Sequence of chain 1.M:
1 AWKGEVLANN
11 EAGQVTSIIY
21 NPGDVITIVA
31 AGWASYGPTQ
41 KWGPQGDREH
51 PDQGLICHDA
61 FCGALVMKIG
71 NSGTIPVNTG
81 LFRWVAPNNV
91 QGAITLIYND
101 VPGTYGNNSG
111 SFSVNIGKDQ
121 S

A small-molecule ligand and the protein it binds are described below.
Small molecule (SMILES): OC[C@H]1O[C@H](O[C@H]2[C@@H](O)[C@@H](CO)O[C@@H](O[C@H]3[C@H](O)[C@@H](O)[C@H](O)O[C@@H]3CO)[C@@H]2O)[C@H](O)[C@@H](O)[C@H]1O

Binding-site contacts:
Ligand atom C6 contacts residue HIS50 of chain 1.M at 3.9 Å.
Ligand atom O4 contacts residue CA1 of chain 1.QB at 2.5 Å.
Ligand atom O3 contacts residue TYR36 of chain 1.M at 3.6 Å (h-bond).
Ligand atom O2 contacts residue ASN107 of chain 1.M at 3.0 Å (h-bond).
Ligand atom C5 contacts residue GLN53 of chain 1.M at 3.6 Å.
Ligand atom C2 contacts residue ASN107 of chain 1.M at 3.8 Å.
Ligand atom C4 contacts residue GLN53 of chain 1.M at 3.9 Å.
Ligand atom C2 contacts residue TYR36 of chain 1.M at 3.5 Å (hydrophobic).
Ligand atom C1 contacts residue TYR36 of chain 1.M at 3.8 Å (hydrophobic).
Ligand atom O3 contacts residue ASN107 of chain 1.M at 3.0 Å (h-bond).
Ligand atom O4 contacts residue TYR36 of chain 1.M at 3.3 Å (h-bond).
Ligand atom C6 contacts residue PRO51 of chain 1.M at 3.6 Å (hydrophobic).
Ligand atom O2 contacts residue HIS50 of chain 1.M at 3.0 Å.
Ligand atom O2 contacts residue GLN53 of chain 1.M at 2.7 Å (h-bond).
Ligand atom O6 contacts residue HIS50 of chain 1.M at 3.0 Å (h-bond).
Ligand atom C6 contacts residue GLN53 of chain 1.M at 3.5 Å.
Ligand atom C6 contacts residue VAL101 of chain 1.M at 3.7 Å (hydrophobic).
Ligand atom C4 contacts residue ASP100 of chain 1.M at 3.6 Å.
Ligand atom C2 contacts residue GLN53 of chain 1.M at 3.6 Å.
Ligand atom O4 contacts residue ASP100 of chain 1.M at 2.6 Å (salt-bridge).
Ligand atom C6 contacts residue GLN53 of chain 1.M at 4.0 Å.
Ligand atom O5 contacts residue TYR36 of chain 1.M at 3.4 Å.
Ligand atom O3 contacts residue CA1 of chain 1.QB at 2.6 Å.
Ligand atom O6 contacts residue VAL101 of chain 1.M at 4.0 Å.
Ligand atom O6 contacts residue HIS50 of chain 1.M at 4.0 Å.
Ligand atom O5 contacts residue HIS50 of chain 1.M at 3.4 Å (h-bond).
Ligand atom O2 contacts residue TYR36 of chain 1.M at 4.0 Å.
Ligand atom O3 contacts residue THR104 of chain 1.M at 3.4 Å (h-bond).
Ligand atom C6 contacts residue HIS50 of chain 1.M at 3.9 Å.
Ligand atom C6 contacts residue ASP100 of chain 1.M at 3.3 Å.
Ligand atom O6 contacts residue GLN53 of chain 1.M at 2.7 Å (h-bond).
Ligand atom C3 contacts residue TYR36 of chain 1.M at 4.0 Å (hydrophobic).
Ligand atom O4 contacts residue THR104 of chain 1.M at 3.0 Å (h-bond).
Ligand atom C5 contacts residue GLN53 of chain 1.M at 3.6 Å.
Ligand atom C1 contacts residue GLN53 of chain 1.M at 4.0 Å.
Ligand atom C3 contacts residue CA1 of chain 1.QB at 3.5 Å.
Ligand atom C4 contacts residue THR104 of chain 1.M at 3.3 Å.
Ligand atom O4 contacts residue GLN53 of chain 1.M at 3.1 Å (h-bond).
Ligand atom C4 contacts residue CA1 of chain 1.QB at 3.5 Å.
Ligand atom C2 contacts residue CA1 of chain 1.QB at 4.0 Å.